Sequence of chain 1.A:
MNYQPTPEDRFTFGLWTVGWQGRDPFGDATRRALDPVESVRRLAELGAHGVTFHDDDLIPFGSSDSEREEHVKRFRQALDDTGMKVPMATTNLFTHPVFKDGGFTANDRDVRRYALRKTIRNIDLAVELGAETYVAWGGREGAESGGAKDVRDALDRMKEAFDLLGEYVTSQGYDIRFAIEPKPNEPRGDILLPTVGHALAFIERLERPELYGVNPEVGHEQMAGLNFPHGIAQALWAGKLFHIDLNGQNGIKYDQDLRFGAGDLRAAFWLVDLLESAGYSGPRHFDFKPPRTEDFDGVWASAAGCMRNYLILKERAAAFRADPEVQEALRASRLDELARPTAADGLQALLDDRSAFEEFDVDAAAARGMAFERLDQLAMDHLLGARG

Binding-site contacts:
Ligand atom D1 contacts residue HIS54 of chain 3.A at 2.9 Å.
Ligand atom DO3 contacts residue GLU217 of chain 3.A at 3.1 Å.
Ligand atom D62 contacts residue HIS54 of chain 3.A at 2.3 Å.
Ligand atom O1 contacts residue HIS54 of chain 3.A at 2.8 Å.
Ligand atom O4 contacts residue CD1 of chain 3.C at 2.5 Å.
Ligand atom C1 contacts residue HIS54 of chain 3.A at 2.7 Å.
Ligand atom D3 contacts residue ASP287 of chain 3.A at 2.6 Å.
Ligand atom D61 contacts residue HIS54 of chain 3.A at 3.2 Å.
Ligand atom DO3 contacts residue CD1 of chain 3.C at 3.0 Å.
Ligand atom D62 contacts residue THR90 of chain 3.A at 3.0 Å.
Ligand atom D1 contacts residue PHE94 of chain 3.A at 2.9 Å.
Ligand atom D4 contacts residue TRP137 of chain 3.A at 3.0 Å.
Ligand atom D2 contacts residue TRP137 of chain 3.A at 2.5 Å.
Ligand atom D5 contacts residue TRP16 of chain 3.A at 3.2 Å.
Ligand atom DO1 contacts residue HIS54 of chain 3.A at 3.0 Å.
Ligand atom C5 contacts residue HIS54 of chain 3.A at 2.5 Å.
Ligand atom D61 contacts residue THR90 of chain 3.A at 3.1 Å.
Ligand atom C3 contacts residue ASP287 of chain 3.A at 3.1 Å.
Ligand atom DO6 contacts residue VAL135 of chain 3.A at 2.9 Å.
Ligand atom C3 contacts residue CD1 of chain 3.C at 3.2 Å.
Ligand atom C4 contacts residue GLU181 of chain 3.A at 3.1 Å.
Ligand atom DO4 contacts residue GLU181 of chain 3.A at 1.7 Å.
Ligand atom O4 contacts residue ASP245 of chain 3.A at 3.1 Å (salt-bridge).
Ligand atom O6 contacts residue TRP137 of chain 3.A at 2.9 Å.
Ligand atom DO4 contacts residue CD1 of chain 3.C at 2.9 Å.
Ligand atom DO4 contacts residue ASP245 of chain 3.A at 3.1 Å.
Ligand atom O3 contacts residue CD1 of chain 3.C at 2.4 Å.
Ligand atom D4 contacts residue GLU181 of chain 3.A at 2.8 Å.
Ligand atom D5 contacts residue HIS54 of chain 3.A at 2.5 Å.
Ligand atom O5 contacts residue HIS54 of chain 3.A at 1.8 Å.
Ligand atom DO6 contacts residue TRP137 of chain 3.A at 2.7 Å.
Ligand atom O3 contacts residue GLU181 of chain 3.A at 3.0 Å (salt-bridge).
Ligand atom O6 contacts residue GLU181 of chain 3.A at 3.1 Å (salt-bridge).
Ligand atom O4 contacts residue GLU181 of chain 3.A at 2.5 Å (salt-bridge).
Ligand atom DO6 contacts residue THR90 of chain 3.A at 3.2 Å.
Ligand atom C6 contacts residue HIS54 of chain 3.A at 2.8 Å.
Ligand atom DO3 contacts residue ASP287 of chain 3.A at 2.9 Å.
Ligand atom O3 contacts residue ASP287 of chain 3.A at 2.9 Å (salt-bridge).
Ligand atom D1 contacts residue TRP137 of chain 3.A at 3.0 Å.
Ligand atom O6 contacts residue VAL135 of chain 3.A at 3.2 Å.

The protein below binds the small molecule below.
Small molecule (SMILES): OC[C@H]1O[C@H](O)[C@H](O)[C@@H](O)[C@@H]1O

Sequence of chain 3.A:
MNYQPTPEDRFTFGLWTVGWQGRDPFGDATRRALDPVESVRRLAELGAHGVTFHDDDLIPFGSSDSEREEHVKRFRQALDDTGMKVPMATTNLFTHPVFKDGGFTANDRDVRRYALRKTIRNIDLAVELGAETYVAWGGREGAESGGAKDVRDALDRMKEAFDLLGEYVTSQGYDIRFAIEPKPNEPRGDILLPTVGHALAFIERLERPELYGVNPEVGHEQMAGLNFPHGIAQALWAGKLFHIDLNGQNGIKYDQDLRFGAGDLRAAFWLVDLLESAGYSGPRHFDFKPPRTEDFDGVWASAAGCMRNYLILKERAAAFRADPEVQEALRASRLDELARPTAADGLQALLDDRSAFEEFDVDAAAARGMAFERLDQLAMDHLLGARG